The small molecule below binds the protein below.
Small molecule (SMILES): CC(C)CCCCC/C=C/C=C/C(=O)N[C@H](C(=O)N[C@H]1C[C@@H](O)CCNC(=O)CC[C@H](C)NC1=O)[C@@H](C)O

Sequence of chain 1.K:
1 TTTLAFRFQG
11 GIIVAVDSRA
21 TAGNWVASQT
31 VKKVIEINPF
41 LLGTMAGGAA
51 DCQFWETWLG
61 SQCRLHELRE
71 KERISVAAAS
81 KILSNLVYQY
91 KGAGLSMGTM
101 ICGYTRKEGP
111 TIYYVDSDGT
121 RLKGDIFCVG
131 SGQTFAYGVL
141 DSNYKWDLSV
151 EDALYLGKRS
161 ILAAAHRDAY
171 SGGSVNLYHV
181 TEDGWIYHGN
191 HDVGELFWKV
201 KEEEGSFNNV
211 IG

Binding-site contacts:
Ligand atom CA contacts residue GLY47 of chain 1.K at 3.3 Å.
Ligand atom C17 contacts residue THR1 of chain 1.K at 1.5 Å.
Ligand atom OG1 contacts residue ALA49 of chain 1.K at 3.3 Å.
Ligand atom CG contacts residue GLY47 of chain 1.K at 3.4 Å.
Ligand atom C35 contacts residue TYR5 of chain 1.L at 3.6 Å (hydrophobic).
Ligand atom C18 contacts residue THR1 of chain 1.K at 2.5 Å.
Ligand atom C16 contacts residue MET45 of chain 1.K at 3.6 Å (hydrophobic).
Ligand atom C34 contacts residue TYR106 of chain 1.L at 3.7 Å (hydrophobic).
Ligand atom O contacts residue ALA20 of chain 1.K at 3.5 Å.
Ligand atom C contacts residue GLY47 of chain 1.K at 3.4 Å.
Ligand atom C38 contacts residue TYR5 of chain 1.L at 3.4 Å (hydrophobic).
Ligand atom C27 contacts residue ASP126 of chain 1.L at 3.3 Å.
Ligand atom CB contacts residue ASP126 of chain 1.L at 3.5 Å.
Ligand atom OG1 contacts residue ASP126 of chain 1.L at 3.2 Å (salt-bridge).
Ligand atom OG contacts residue GLY47 of chain 1.K at 3.6 Å (h-bond).
Ligand atom N contacts residue GLY47 of chain 1.K at 2.7 Å (h-bond).
Ligand atom CA contacts residue THR1 of chain 1.K at 2.4 Å.
Ligand atom O contacts residue GLY47 of chain 1.K at 3.2 Å (h-bond).
Ligand atom C35 contacts residue TYR106 of chain 1.L at 3.9 Å (hydrophobic).
Ligand atom C31 contacts residue PRO127 of chain 1.L at 3.6 Å (hydrophobic).
Ligand atom C16 contacts residue LYS33 of chain 1.K at 3.8 Å.
Ligand atom C2 contacts residue ASP126 of chain 1.L at 3.5 Å.
Ligand atom CA contacts residue ASP126 of chain 1.L at 3.7 Å.
Ligand atom C33 contacts residue TYR106 of chain 1.L at 3.7 Å (hydrophobic).
Ligand atom O contacts residue ALA49 of chain 1.K at 3.2 Å (h-bond).
Ligand atom C29 contacts residue PRO127 of chain 1.L at 3.6 Å (hydrophobic).
Ligand atom CA contacts residue THR21 of chain 1.K at 3.5 Å.
Ligand atom C33 contacts residue PRO104 of chain 1.L at 3.9 Å (hydrophobic).
Ligand atom C16 contacts residue THR1 of chain 1.K at 3.0 Å.
Ligand atom OG1 contacts residue SER130 of chain 1.L at 3.9 Å.
Ligand atom CA contacts residue GLY47 of chain 1.K at 3.7 Å.
Ligand atom CG2 contacts residue ASP126 of chain 1.L at 3.2 Å.
Ligand atom O contacts residue ASP126 of chain 1.L at 3.8 Å.
Ligand atom N contacts residue THR1 of chain 1.K at 3.7 Å.
Ligand atom CB contacts residue GLY47 of chain 1.K at 3.9 Å.
Ligand atom O contacts residue THR21 of chain 1.K at 3.3 Å (h-bond).
Ligand atom N contacts residue ASP126 of chain 1.L at 2.7 Å (salt-bridge).
Ligand atom N contacts residue THR21 of chain 1.K at 3.3 Å (h-bond).
Ligand atom C16 contacts residue GLY47 of chain 1.K at 3.8 Å.
Ligand atom C contacts residue THR1 of chain 1.K at 3.8 Å.

Sequence of chain 1.L:
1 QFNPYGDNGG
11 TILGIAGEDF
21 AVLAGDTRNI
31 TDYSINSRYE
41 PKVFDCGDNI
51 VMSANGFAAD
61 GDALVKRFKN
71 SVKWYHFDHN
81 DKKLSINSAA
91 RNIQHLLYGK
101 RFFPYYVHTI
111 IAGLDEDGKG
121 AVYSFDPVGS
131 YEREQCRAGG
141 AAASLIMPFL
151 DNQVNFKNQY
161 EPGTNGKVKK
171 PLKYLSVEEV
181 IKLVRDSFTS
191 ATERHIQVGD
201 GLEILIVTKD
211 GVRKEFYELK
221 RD